Binding-site contacts:
Ligand atom C5 contacts residue TRP194 of chain 3.A at 4.0 Å (hydrophobic).
Ligand atom C3' contacts residue ILE204 of chain 3.A at 4.0 Å (hydrophobic).
Ligand atom C4 contacts residue GLU203 of chain 3.A at 4.4 Å.
Ligand atom N6 contacts residue ARG199 of chain 3.A at 2.6 Å (salt-bridge).
Ligand atom C8 contacts residue GLU203 of chain 3.A at 3.9 Å.
Ligand atom O5' contacts residue SER206 of chain 3.A at 2.9 Å (h-bond).
Ligand atom C5' contacts residue SER206 of chain 3.A at 3.8 Å.
Ligand atom N7 contacts residue TRP194 of chain 3.A at 4.3 Å.
Ligand atom C6 contacts residue ARG199 of chain 3.A at 3.5 Å.
Ligand atom N6 contacts residue ILE202 of chain 3.A at 2.8 Å (h-bond).
Ligand atom C5 contacts residue ILE204 of chain 3.A at 4.3 Å (hydrophobic).
Ligand atom N9 contacts residue ILE204 of chain 3.A at 4.3 Å.
Ligand atom N6 contacts residue GLU203 of chain 3.A at 3.3 Å (salt-bridge).
Ligand atom N7 contacts residue ILE202 of chain 3.A at 3.9 Å.
Ligand atom N9 contacts residue GLU203 of chain 3.A at 4.5 Å.
Ligand atom C2' contacts residue ILE204 of chain 3.A at 4.3 Å (hydrophobic).
Ligand atom C5 contacts residue GLU203 of chain 3.A at 3.6 Å.
Ligand atom O2P contacts residue ILE204 of chain 3.A at 4.2 Å.
Ligand atom P contacts residue SER206 of chain 3.A at 3.2 Å.
Ligand atom O2P contacts residue SER206 of chain 3.A at 2.8 Å (h-bond).
Ligand atom C5 contacts residue ILE202 of chain 3.A at 4.2 Å (hydrophobic).
Ligand atom C6 contacts residue GLU203 of chain 3.A at 3.9 Å.
Ligand atom N6 contacts residue TRP194 of chain 3.A at 4.0 Å.
Ligand atom O2P contacts residue GLU205 of chain 3.A at 3.2 Å.
Ligand atom C5' contacts residue ILE204 of chain 3.A at 4.3 Å (hydrophobic).
Ligand atom C6 contacts residue ILE202 of chain 3.A at 3.8 Å (hydrophobic).
Ligand atom O1P contacts residue SER206 of chain 3.A at 3.5 Å (h-bond).
Ligand atom O4' contacts residue ILE204 of chain 3.A at 4.2 Å.
Ligand atom N1 contacts residue TRP194 of chain 3.A at 4.3 Å.
Ligand atom N1 contacts residue ARG199 of chain 3.A at 3.6 Å.
Ligand atom N7 contacts residue ILE204 of chain 3.A at 3.1 Å (h-bond).
Ligand atom C6 contacts residue TRP194 of chain 3.A at 3.9 Å (hydrophobic).
Ligand atom N7 contacts residue GLU203 of chain 3.A at 3.3 Å (salt-bridge).
Ligand atom C8 contacts residue ILE204 of chain 3.A at 3.2 Å (hydrophobic).

The small molecule below binds the protein below.
Small molecule (SMILES): Nc1ncnc2c1ncn2[C@@H]1O[C@@H]2CO[P](=O)(O)O[C@H]2[C@H]1O

Sequence of chain 3.A:
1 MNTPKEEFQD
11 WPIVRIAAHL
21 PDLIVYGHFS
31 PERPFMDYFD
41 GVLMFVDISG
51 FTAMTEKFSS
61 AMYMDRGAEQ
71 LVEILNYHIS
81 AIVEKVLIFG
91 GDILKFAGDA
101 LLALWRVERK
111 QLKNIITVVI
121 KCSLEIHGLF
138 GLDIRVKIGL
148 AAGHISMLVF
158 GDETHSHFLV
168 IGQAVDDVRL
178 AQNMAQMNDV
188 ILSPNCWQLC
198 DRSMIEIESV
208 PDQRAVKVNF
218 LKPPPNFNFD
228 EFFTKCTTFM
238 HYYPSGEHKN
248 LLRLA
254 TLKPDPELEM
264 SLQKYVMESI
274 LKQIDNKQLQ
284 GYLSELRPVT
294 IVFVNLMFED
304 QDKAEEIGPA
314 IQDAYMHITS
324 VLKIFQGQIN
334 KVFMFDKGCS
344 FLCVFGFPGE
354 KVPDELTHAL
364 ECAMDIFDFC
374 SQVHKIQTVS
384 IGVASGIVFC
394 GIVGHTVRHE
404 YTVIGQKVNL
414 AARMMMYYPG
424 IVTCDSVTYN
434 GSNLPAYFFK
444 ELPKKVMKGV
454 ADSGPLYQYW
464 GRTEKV